This protein binds this small molecule.
Small molecule (SMILES): C=CC(=O)Nc1ccccc1Nc1cc(N(CCCN2CCN(C)CC2)C(=O)Nc2c(Cl)c(OC)cc(OC)c2Cl)ncn1

Binding-site contacts:
Ligand atom C28 contacts residue CYS107 of chain 1.A at 1.6 Å (hydrophobic).
Ligand atom N7 contacts residue CYS107 of chain 1.A at 3.6 Å.
Ligand atom C1 contacts residue PHE186 of chain 1.A at 3.8 Å (hydrophobic).
Ligand atom N8 contacts residue ALA56 of chain 1.A at 3.6 Å.
Ligand atom C1 contacts residue ASP185 of chain 1.A at 3.3 Å.
Ligand atom C1 contacts residue MET79 of chain 1.A at 3.8 Å (hydrophobic).
Ligand atom C6 contacts residue VAL105 of chain 1.A at 3.5 Å (hydrophobic).
Ligand atom O1 contacts residue ASP185 of chain 1.A at 3.0 Å (salt-bridge).
Ligand atom C29 contacts residue LEU174 of chain 1.A at 3.6 Å (hydrophobic).
Ligand atom N5 contacts residue ALA108 of chain 1.A at 2.9 Å (h-bond).
Ligand atom CL1 contacts residue VAL36 of chain 1.A at 3.7 Å.
Ligand atom C29 contacts residue CYS107 of chain 1.A at 3.8 Å (hydrophobic).
Ligand atom C4 contacts residue VAL105 of chain 1.A at 3.7 Å (hydrophobic).
Ligand atom C22 contacts residue LEU28 of chain 1.A at 3.7 Å (hydrophobic).
Ligand atom C20 contacts residue ALA108 of chain 1.A at 3.6 Å (hydrophobic).
Ligand atom N6 contacts residue ALA108 of chain 1.A at 3.3 Å (h-bond).
Ligand atom N8 contacts residue LEU174 of chain 1.A at 3.7 Å.
Ligand atom C14 contacts residue GLY31 of chain 1.A at 3.2 Å.
Ligand atom O3 contacts residue VAL36 of chain 1.A at 3.5 Å.
Ligand atom C26 contacts residue CYS107 of chain 1.A at 2.9 Å (hydrophobic).
Ligand atom CL2 contacts residue ALA184 of chain 1.A at 3.2 Å.
Ligand atom C27 contacts residue CYS107 of chain 1.A at 2.6 Å (hydrophobic).
Ligand atom N7 contacts residue ALA108 of chain 1.A at 2.8 Å (h-bond).
Ligand atom C5 contacts residue GLU75 of chain 1.A at 3.7 Å.
Ligand atom C28 contacts residue ALA108 of chain 1.A at 3.7 Å (hydrophobic).
Ligand atom C7 contacts residue VAL105 of chain 1.A at 3.7 Å (hydrophobic).
Ligand atom O4 contacts residue CYS107 of chain 1.A at 3.6 Å.
Ligand atom C5 contacts residue VAL103 of chain 1.A at 3.7 Å (hydrophobic).
Ligand atom C29 contacts residue ALA108 of chain 1.A at 3.6 Å (hydrophobic).
Ligand atom O2 contacts residue LYS58 of chain 1.A at 3.5 Å.
Ligand atom C14 contacts residue GLU30 of chain 1.A at 3.3 Å.
Ligand atom C13 contacts residue LEU28 of chain 1.A at 3.2 Å (hydrophobic).
Ligand atom C3 contacts residue GLU75 of chain 1.A at 3.4 Å.
Ligand atom C19 contacts residue ALA108 of chain 1.A at 3.7 Å (hydrophobic).
Ligand atom CL2 contacts residue ILE89 of chain 1.A at 3.8 Å.
Ligand atom C29 contacts residue GLU106 of chain 1.A at 3.1 Å.
Ligand atom CL1 contacts residue LYS58 of chain 1.A at 3.7 Å.
Ligand atom N6 contacts residue CYS107 of chain 1.A at 3.2 Å (h-bond).
Ligand atom O4 contacts residue LEU38 of chain 1.A at 3.2 Å.
Ligand atom O2 contacts residue VAL105 of chain 1.A at 3.7 Å.

Sequence of chain 1.A:
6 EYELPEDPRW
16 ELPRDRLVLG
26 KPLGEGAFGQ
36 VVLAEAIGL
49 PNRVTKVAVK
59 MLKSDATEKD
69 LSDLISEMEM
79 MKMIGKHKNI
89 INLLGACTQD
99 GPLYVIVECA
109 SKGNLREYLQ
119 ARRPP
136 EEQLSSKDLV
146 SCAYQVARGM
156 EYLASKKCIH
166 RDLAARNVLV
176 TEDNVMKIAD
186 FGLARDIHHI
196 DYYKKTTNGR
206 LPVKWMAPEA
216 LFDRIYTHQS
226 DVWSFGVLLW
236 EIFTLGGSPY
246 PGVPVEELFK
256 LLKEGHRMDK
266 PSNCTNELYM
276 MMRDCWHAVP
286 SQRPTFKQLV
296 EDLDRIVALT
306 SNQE